Sequence of chain 17.C:
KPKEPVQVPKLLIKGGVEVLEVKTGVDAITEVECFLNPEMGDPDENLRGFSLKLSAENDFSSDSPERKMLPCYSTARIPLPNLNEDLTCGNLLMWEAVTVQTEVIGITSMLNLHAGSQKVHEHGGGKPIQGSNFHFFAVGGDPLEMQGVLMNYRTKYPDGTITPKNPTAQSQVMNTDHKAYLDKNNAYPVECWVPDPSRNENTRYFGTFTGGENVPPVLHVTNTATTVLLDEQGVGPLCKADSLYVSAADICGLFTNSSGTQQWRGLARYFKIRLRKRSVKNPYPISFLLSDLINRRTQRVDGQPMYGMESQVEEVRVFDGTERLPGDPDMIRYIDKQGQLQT

This small molecule binds to this protein.
Small molecule (SMILES): CC(=O)N[C@H]1[C@H]([C@H](O)[C@H](O)CO)O[C@@](O[C@H](CO)[C@@H](O)[C@@H]2O[C@@H](C(=O)O)C[C@H](O)[C@H]2NC(C)=O)(C(=O)O)C[C@@H]1O

Binding-site contacts:
Ligand atom O1A contacts residue SER274 of chain 17.B at 2.6 Å (h-bond).
Ligand atom C11 contacts residue PHE75 of chain 17.C at 2.3 Å (hydrophobic).
Ligand atom C1 contacts residue SER274 of chain 17.B at 3.7 Å.
Ligand atom O1B contacts residue LYS68 of chain 17.B at 3.9 Å.
Ligand atom C6 contacts residue ASN272 of chain 17.B at 3.6 Å.
Ligand atom C1 contacts residue ASN272 of chain 17.B at 3.8 Å.
Ligand atom C5 contacts residue ASN272 of chain 17.B at 4.1 Å.
Ligand atom C11 contacts residue LEU62 of chain 17.B at 4.1 Å (hydrophobic).
Ligand atom C8 contacts residue GLN278 of chain 17.B at 3.6 Å.
Ligand atom C11 contacts residue HIS138 of chain 17.A at 3.5 Å.
Ligand atom O8 contacts residue ASN272 of chain 17.B at 3.5 Å (h-bond).
Ligand atom O9 contacts residue LEU67 of chain 17.B at 3.3 Å.
Ligand atom O1B contacts residue SER274 of chain 17.B at 4.1 Å.
Ligand atom C7 contacts residue GLN278 of chain 17.B at 3.8 Å.
Ligand atom C9 contacts residue LYS68 of chain 17.B at 3.8 Å.
Ligand atom C10 contacts residue PHE75 of chain 17.C at 3.1 Å (hydrophobic).
Ligand atom C11 contacts residue PHE270 of chain 17.B at 3.8 Å (hydrophobic).
Ligand atom N5 contacts residue ASN272 of chain 17.B at 3.2 Å (h-bond).
Ligand atom N5 contacts residue GLN278 of chain 17.B at 3.9 Å.
Ligand atom C11 contacts residue ASN272 of chain 17.B at 3.6 Å.
Ligand atom O9 contacts residue GLN278 of chain 17.B at 4.0 Å.
Ligand atom O1A contacts residue LYS68 of chain 17.B at 2.9 Å.
Ligand atom O1B contacts residue ASN272 of chain 17.B at 3.4 Å (h-bond).
Ligand atom C1 contacts residue LYS68 of chain 17.B at 3.7 Å.
Ligand atom O9 contacts residue LYS68 of chain 17.B at 2.9 Å (salt-bridge).
Ligand atom C11 contacts residue THR276 of chain 17.B at 3.3 Å.
Ligand atom C11 contacts residue SER274 of chain 17.B at 4.0 Å.
Ligand atom O10 contacts residue PHE75 of chain 17.C at 3.0 Å.
Ligand atom O10 contacts residue LEU62 of chain 17.B at 4.0 Å.
Ligand atom O8 contacts residue LYS68 of chain 17.B at 3.4 Å.
Ligand atom C9 contacts residue GLN278 of chain 17.B at 3.2 Å.
Ligand atom O8 contacts residue GLN278 of chain 17.B at 3.5 Å (h-bond).
Ligand atom C9 contacts residue LEU67 of chain 17.B at 4.1 Å (hydrophobic).
Ligand atom O7 contacts residue LEU62 of chain 17.B at 3.8 Å.
Ligand atom C10 contacts residue GLN278 of chain 17.B at 4.0 Å.
Ligand atom C11 contacts residue PHE65 of chain 17.B at 3.8 Å (hydrophobic).
Ligand atom C10 contacts residue ASN272 of chain 17.B at 4.0 Å.
Ligand atom O1B contacts residue THR276 of chain 17.B at 3.7 Å.
Ligand atom C4 contacts residue ASN272 of chain 17.B at 4.1 Å.
Ligand atom C11 contacts residue GLN278 of chain 17.B at 3.5 Å.

Sequence of chain 17.A:
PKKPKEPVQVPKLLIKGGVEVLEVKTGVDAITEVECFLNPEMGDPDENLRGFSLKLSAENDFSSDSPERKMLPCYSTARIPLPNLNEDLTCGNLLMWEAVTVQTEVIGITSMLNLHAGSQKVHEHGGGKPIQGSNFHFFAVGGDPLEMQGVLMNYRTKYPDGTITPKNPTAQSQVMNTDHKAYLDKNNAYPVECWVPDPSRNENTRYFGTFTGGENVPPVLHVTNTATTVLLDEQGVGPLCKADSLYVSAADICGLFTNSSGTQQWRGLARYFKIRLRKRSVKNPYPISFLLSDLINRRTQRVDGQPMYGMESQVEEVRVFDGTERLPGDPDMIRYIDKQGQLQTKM

Sequence of chain 17.B:
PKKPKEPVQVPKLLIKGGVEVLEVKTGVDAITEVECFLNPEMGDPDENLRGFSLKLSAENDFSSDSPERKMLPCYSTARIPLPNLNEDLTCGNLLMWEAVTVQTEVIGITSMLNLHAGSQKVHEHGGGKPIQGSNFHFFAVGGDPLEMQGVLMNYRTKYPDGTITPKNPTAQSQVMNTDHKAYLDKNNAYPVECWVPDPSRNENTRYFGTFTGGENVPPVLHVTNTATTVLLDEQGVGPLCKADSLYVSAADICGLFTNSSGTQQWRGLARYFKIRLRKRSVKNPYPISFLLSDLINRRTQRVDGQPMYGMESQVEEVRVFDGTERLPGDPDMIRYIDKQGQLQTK